Sequence of chain 1.A:
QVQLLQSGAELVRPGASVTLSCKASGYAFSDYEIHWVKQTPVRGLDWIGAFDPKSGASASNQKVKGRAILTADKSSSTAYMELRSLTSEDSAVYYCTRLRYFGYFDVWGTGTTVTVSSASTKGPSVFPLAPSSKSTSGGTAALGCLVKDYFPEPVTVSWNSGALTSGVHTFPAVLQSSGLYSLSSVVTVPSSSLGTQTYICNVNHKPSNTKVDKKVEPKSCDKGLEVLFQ

Sequence of chain 1.B:
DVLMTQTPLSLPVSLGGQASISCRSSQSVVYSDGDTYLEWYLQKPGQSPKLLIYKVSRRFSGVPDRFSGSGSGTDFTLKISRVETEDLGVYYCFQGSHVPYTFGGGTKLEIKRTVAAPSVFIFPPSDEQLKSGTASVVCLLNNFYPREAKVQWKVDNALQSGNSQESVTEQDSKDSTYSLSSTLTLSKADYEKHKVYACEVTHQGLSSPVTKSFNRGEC

Binding-site contacts:
Ligand atom N contacts residue GLU33 of chain 1.A at 3.0 Å (salt-bridge).
Ligand atom CA contacts residue GLU39 of chain 1.B at 3.6 Å.
Ligand atom CA contacts residue TYR101 of chain 1.B at 3.5 Å (hydrophobic).
Ligand atom CA contacts residue GLU33 of chain 1.A at 3.4 Å.
Ligand atom N contacts residue GLU33 of chain 1.A at 2.6 Å (salt-bridge).
Ligand atom O contacts residue TYR101 of chain 1.A at 3.6 Å (h-bond).
Ligand atom CG2 contacts residue GLY96 of chain 1.B at 3.4 Å.
Ligand atom C contacts residue PHE102 of chain 1.A at 3.6 Å (hydrophobic).
Ligand atom C contacts residue GLU33 of chain 1.A at 3.6 Å.
Ligand atom CA contacts residue LEU99 of chain 1.A at 3.6 Å (hydrophobic).
Ligand atom N contacts residue GLU39 of chain 1.B at 2.8 Å (salt-bridge).
Ligand atom O contacts residue PHE102 of chain 1.A at 3.4 Å.
Ligand atom CA contacts residue GLY96 of chain 1.B at 3.4 Å.
Ligand atom CB contacts residue GLY96 of chain 1.B at 3.7 Å.
Ligand atom O contacts residue TYR101 of chain 1.B at 3.5 Å (h-bond).
Ligand atom CB contacts residue TYR101 of chain 1.B at 3.8 Å (hydrophobic).
Ligand atom CD1 contacts residue ALA59 of chain 1.A at 3.7 Å (hydrophobic).
Ligand atom CG1 contacts residue TYR31 of chain 1.B at 3.4 Å (hydrophobic).
Ligand atom CD1 contacts residue ALA57 of chain 1.A at 3.5 Å (hydrophobic).
Ligand atom CB contacts residue GLY96 of chain 1.B at 3.4 Å.
Ligand atom CG1 contacts residue PHE102 of chain 1.A at 3.7 Å (hydrophobic).
Ligand atom O contacts residue LEU99 of chain 1.A at 3.7 Å.
Ligand atom O contacts residue PHE102 of chain 1.A at 2.7 Å (h-bond).
Ligand atom N contacts residue TYR101 of chain 1.B at 3.0 Å (h-bond).
Ligand atom C contacts residue GLU33 of chain 1.A at 3.5 Å.
Ligand atom C contacts residue TYR101 of chain 1.A at 3.6 Å (hydrophobic).
Ligand atom C contacts residue GLY96 of chain 1.B at 3.6 Å.
Ligand atom CG1 contacts residue GLU33 of chain 1.A at 3.5 Å.
Ligand atom CG2 contacts residue TYR31 of chain 1.B at 3.8 Å (hydrophobic).
Ligand atom O contacts residue TYR101 of chain 1.A at 3.3 Å.
Ligand atom O contacts residue GLY103 of chain 1.A at 3.3 Å (h-bond).
Ligand atom CD1 contacts residue ALA50 of chain 1.A at 3.6 Å (hydrophobic).
Ligand atom CB contacts residue TYR101 of chain 1.B at 3.8 Å (hydrophobic).
Ligand atom N contacts residue TYR101 of chain 1.A at 3.7 Å.
Ligand atom N contacts residue LEU99 of chain 1.A at 3.6 Å.
Ligand atom CA contacts residue ASP52 of chain 1.A at 3.4 Å.
Ligand atom CD1 contacts residue SER58 of chain 1.A at 3.5 Å.
Ligand atom N contacts residue GLY96 of chain 1.B at 2.8 Å (h-bond).
Ligand atom N contacts residue GLY103 of chain 1.A at 2.8 Å (h-bond).
Ligand atom C contacts residue TYR101 of chain 1.B at 3.4 Å (hydrophobic).

The protein below binds the small molecule below.
Small molecule (SMILES): CC[C@H](C)[C@H](NC(=O)CNC(=O)[C@@H](NC(=O)[C@H](C)N)C(C)C)C(=O)NCC(=O)N[C@@H](C)C(=O)N[C@H](C(=O)N[C@H](C=O)Cc1ccccc1)C(C)C